Sequence of chain 1.B:
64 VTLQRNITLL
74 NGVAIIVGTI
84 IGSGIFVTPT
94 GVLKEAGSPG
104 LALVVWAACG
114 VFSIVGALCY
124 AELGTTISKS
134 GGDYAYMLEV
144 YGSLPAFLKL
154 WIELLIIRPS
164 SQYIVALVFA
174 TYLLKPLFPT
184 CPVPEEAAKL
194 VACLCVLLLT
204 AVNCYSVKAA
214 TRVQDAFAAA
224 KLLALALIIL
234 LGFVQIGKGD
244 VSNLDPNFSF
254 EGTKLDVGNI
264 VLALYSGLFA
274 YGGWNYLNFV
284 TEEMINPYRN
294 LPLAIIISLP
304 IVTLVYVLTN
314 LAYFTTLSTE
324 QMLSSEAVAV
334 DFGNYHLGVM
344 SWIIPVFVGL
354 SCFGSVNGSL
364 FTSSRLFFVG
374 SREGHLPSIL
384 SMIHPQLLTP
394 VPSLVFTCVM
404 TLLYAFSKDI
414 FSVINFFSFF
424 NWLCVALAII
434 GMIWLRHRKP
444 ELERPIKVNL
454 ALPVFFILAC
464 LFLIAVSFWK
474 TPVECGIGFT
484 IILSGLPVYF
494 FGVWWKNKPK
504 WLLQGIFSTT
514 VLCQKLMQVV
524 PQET

Sequence of chain 1.A:
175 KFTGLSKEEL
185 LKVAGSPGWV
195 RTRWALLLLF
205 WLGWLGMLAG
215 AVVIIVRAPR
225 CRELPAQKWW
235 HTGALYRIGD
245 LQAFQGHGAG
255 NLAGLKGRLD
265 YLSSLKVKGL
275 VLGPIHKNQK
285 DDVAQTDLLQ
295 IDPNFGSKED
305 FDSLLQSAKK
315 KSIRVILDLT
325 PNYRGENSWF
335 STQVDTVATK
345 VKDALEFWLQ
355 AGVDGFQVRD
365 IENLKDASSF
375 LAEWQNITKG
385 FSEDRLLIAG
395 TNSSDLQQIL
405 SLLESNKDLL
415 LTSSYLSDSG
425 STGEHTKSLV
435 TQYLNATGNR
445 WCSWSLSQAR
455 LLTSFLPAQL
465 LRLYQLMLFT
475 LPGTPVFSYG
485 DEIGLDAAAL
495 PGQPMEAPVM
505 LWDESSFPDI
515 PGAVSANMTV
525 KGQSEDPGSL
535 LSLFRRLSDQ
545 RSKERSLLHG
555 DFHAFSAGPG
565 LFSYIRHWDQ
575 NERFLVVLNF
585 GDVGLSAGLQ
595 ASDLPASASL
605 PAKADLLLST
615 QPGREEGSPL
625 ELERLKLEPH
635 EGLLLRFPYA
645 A

Binding-site contacts:
Ligand atom CAQ contacts residue LEU201 of chain 1.A at 4.0 Å (hydrophobic).
Ligand atom CAJ contacts residue MET520 of chain 1.B at 3.8 Å (hydrophobic).
Ligand atom CBC contacts residue HIS387 of chain 1.B at 4.0 Å.
Ligand atom OAW contacts residue LEU390 of chain 1.B at 4.5 Å.
Ligand atom CAJ contacts residue VAL398 of chain 1.B at 4.5 Å (hydrophobic).
Ligand atom CAK contacts residue ARG197 of chain 1.A at 3.5 Å.
Ligand atom CAI contacts residue LEU201 of chain 1.A at 4.2 Å (hydrophobic).
Ligand atom CAV contacts residue ARG197 of chain 1.A at 4.0 Å.
Ligand atom CAR contacts residue HIS387 of chain 1.B at 3.2 Å.
Ligand atom CBD contacts residue ARG197 of chain 1.A at 4.1 Å.
Ligand atom CAT contacts residue LEU390 of chain 1.B at 4.3 Å (hydrophobic).
Ligand atom OAH contacts residue GLN389 of chain 1.B at 4.1 Å.
Ligand atom CAE contacts residue MET520 of chain 1.B at 4.1 Å (hydrophobic).
Ligand atom CAD contacts residue HIS387 of chain 1.B at 4.4 Å.
Ligand atom CAB contacts residue LEU519 of chain 1.B at 4.4 Å (hydrophobic).
Ligand atom CAE contacts residue LEU519 of chain 1.B at 3.4 Å (hydrophobic).
Ligand atom CAU contacts residue VAL394 of chain 1.B at 4.5 Å (hydrophobic).
Ligand atom CAB contacts residue CYS516 of chain 1.B at 4.1 Å (hydrophobic).
Ligand atom CAI contacts residue ARG197 of chain 1.A at 4.2 Å.
Ligand atom CBA contacts residue 3PH1 of chain 1.G at 3.8 Å.
Ligand atom CAQ contacts residue LEU200 of chain 1.A at 4.3 Å (hydrophobic).
Ligand atom CAB contacts residue MET520 of chain 1.B at 3.9 Å (hydrophobic).
Ligand atom CAR contacts residue LEU390 of chain 1.B at 3.7 Å (hydrophobic).
Ligand atom CAM contacts residue HIS387 of chain 1.B at 4.3 Å.
Ligand atom CBA contacts residue MET520 of chain 1.B at 4.0 Å (hydrophobic).
Ligand atom CAC contacts residue VAL398 of chain 1.B at 4.0 Å (hydrophobic).
Ligand atom CBG contacts residue ARG197 of chain 1.A at 4.2 Å.
Ligand atom CAB contacts residue 3PH1 of chain 1.G at 4.4 Å.
Ligand atom CAT contacts residue HIS387 of chain 1.B at 4.4 Å.
Ligand atom CAK contacts residue LEU201 of chain 1.A at 3.5 Å (hydrophobic).
Ligand atom CAV contacts residue GLN521 of chain 1.B at 4.4 Å.
Ligand atom CAD contacts residue LEU519 of chain 1.B at 4.2 Å (hydrophobic).
Ligand atom CAZ contacts residue ARG197 of chain 1.A at 4.1 Å.
Ligand atom CAS contacts residue VAL394 of chain 1.B at 4.2 Å (hydrophobic).
Ligand atom CAA contacts residue 3PH1 of chain 1.G at 3.7 Å.
Ligand atom CAD contacts residue MET520 of chain 1.B at 3.3 Å (hydrophobic).

A protein and the small-molecule ligand that binds it are described below.
Small molecule (SMILES): CC(C)CCC[C@@H](C)[C@H]1CC[C@H]2[C@@H]3CC=C4C[C@@H](OC(=O)CCC(=O)O)CC[C@]4(C)[C@H]3CC[C@]12C